Sequence of chain 35.F:
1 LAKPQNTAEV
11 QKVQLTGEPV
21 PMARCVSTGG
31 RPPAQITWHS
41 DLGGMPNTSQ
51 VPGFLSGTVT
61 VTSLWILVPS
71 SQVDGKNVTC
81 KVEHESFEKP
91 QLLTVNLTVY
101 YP

A protein and the small-molecule ligand that binds it are described below.
Small molecule (SMILES): CC(=O)N[C@H]1[C@H](O[C@H]2[C@H](O)[C@@H](NC(C)=O)CO[C@@H]2CO)O[C@H](CO)[C@@H](O)[C@@H]1O

Binding-site contacts:
Ligand atom N2 contacts residue ASN77 of chain 35.F at 2.8 Å (h-bond).
Ligand atom O7 contacts residue ASN77 of chain 35.F at 2.3 Å (h-bond).
Ligand atom C5 contacts residue NAG1 of chain 35.L at 4.5 Å.
Ligand atom C1 contacts residue NAG1 of chain 35.L at 3.4 Å.
Ligand atom C5 contacts residue ASN77 of chain 35.F at 3.7 Å.
Ligand atom C3 contacts residue ASN77 of chain 35.F at 3.7 Å.
Ligand atom C8 contacts residue NAG1 of chain 35.L at 4.3 Å.
Ligand atom O5 contacts residue NAG1 of chain 35.L at 4.2 Å.
Ligand atom C4 contacts residue ASN77 of chain 35.F at 4.2 Å.
Ligand atom C2 contacts residue NAG1 of chain 35.L at 4.3 Å.
Ligand atom C2 contacts residue ASN77 of chain 35.F at 2.3 Å.
Ligand atom C6 contacts residue THR94 of chain 35.F at 4.0 Å.
Ligand atom O6 contacts residue THR94 of chain 35.F at 4.0 Å.
Ligand atom C7 contacts residue NAG1 of chain 35.L at 4.3 Å.
Ligand atom C7 contacts residue ASN77 of chain 35.F at 2.7 Å.
Ligand atom O5 contacts residue THR94 of chain 35.F at 3.8 Å.
Ligand atom N2 contacts residue NAG1 of chain 35.L at 4.2 Å.
Ligand atom C8 contacts residue ASN77 of chain 35.F at 4.1 Å.
Ligand atom O5 contacts residue ASN77 of chain 35.F at 2.4 Å (h-bond).
Ligand atom C1 contacts residue ASN77 of chain 35.F at 1.5 Å.